Sequence of chain 1.B:
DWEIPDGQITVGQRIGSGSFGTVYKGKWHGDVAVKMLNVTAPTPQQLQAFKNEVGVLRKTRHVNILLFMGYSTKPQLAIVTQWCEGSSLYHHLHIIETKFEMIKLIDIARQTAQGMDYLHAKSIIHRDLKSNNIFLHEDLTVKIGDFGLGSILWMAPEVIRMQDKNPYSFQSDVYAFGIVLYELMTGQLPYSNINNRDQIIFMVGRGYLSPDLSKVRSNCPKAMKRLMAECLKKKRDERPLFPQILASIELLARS

Binding-site contacts:
Ligand atom O15 contacts residue TRP89 of chain 1.B at 3.5 Å.
Ligand atom F38 contacts residue HIS132 of chain 1.B at 3.6 Å.
Ligand atom C17 contacts residue GLY92 of chain 1.B at 3.2 Å.
Ligand atom F1 contacts residue ILE85 of chain 1.B at 3.1 Å.
Ligand atom F38 contacts residue GLY151 of chain 1.B at 3.1 Å.
Ligand atom C24 contacts residue LEU72 of chain 1.B at 3.7 Å (hydrophobic).
Ligand atom C4 contacts residue THR87 of chain 1.B at 3.6 Å.
Ligand atom N11 contacts residue TRP89 of chain 1.B at 3.4 Å.
Ligand atom C35 contacts residue LEU63 of chain 1.B at 3.6 Å (hydrophobic).
Ligand atom N13 contacts residue PHE141 of chain 1.B at 3.5 Å.
Ligand atom N13 contacts residue CYS90 of chain 1.B at 3.2 Å (h-bond).
Ligand atom F39 contacts residue ILE71 of chain 1.B at 3.5 Å.
Ligand atom N11 contacts residue CYS90 of chain 1.B at 3.2 Å (h-bond).
Ligand atom C3 contacts residue THR87 of chain 1.B at 3.5 Å.
Ligand atom C14 contacts residue TRP89 of chain 1.B at 3.4 Å (hydrophobic).
Ligand atom C12 contacts residue TRP89 of chain 1.B at 3.5 Å (hydrophobic).
Ligand atom N29 contacts residue GLU59 of chain 1.B at 2.8 Å (salt-bridge).
Ligand atom C7 contacts residue PHE153 of chain 1.B at 3.5 Å (hydrophobic).
Ligand atom C22 contacts residue PHE153 of chain 1.B at 3.6 Å (hydrophobic).
Ligand atom F38 contacts residue ILE150 of chain 1.B at 3.3 Å.
Ligand atom F39 contacts residue LEU63 of chain 1.B at 3.7 Å.
Ligand atom C8 contacts residue ALA39 of chain 1.B at 3.4 Å (hydrophobic).
Ligand atom F1 contacts residue THR87 of chain 1.B at 3.5 Å.
Ligand atom C3 contacts residue LYS41 of chain 1.B at 3.6 Å.
Ligand atom C24 contacts residue ASP152 of chain 1.B at 3.2 Å.
Ligand atom C21 contacts residue PHE153 of chain 1.B at 3.6 Å (hydrophobic).
Ligand atom C27 contacts residue ASP152 of chain 1.B at 3.7 Å.
Ligand atom F37 contacts residue LEU125 of chain 1.B at 3.5 Å.
Ligand atom N26 contacts residue GLU59 of chain 1.B at 3.0 Å (salt-bridge).
Ligand atom C2 contacts residue THR87 of chain 1.B at 3.5 Å.
Ligand atom C18 contacts residue TRP89 of chain 1.B at 3.4 Å (hydrophobic).
Ligand atom C8 contacts residue THR87 of chain 1.B at 3.6 Å.
Ligand atom N13 contacts residue TRP89 of chain 1.B at 3.3 Å.
Ligand atom O28 contacts residue ASP152 of chain 1.B at 2.8 Å (salt-bridge).
Ligand atom C9 contacts residue GLN88 of chain 1.B at 3.4 Å.
Ligand atom C9 contacts residue ALA39 of chain 1.B at 3.4 Å (hydrophobic).
Ligand atom O6 contacts residue PHE153 of chain 1.B at 3.4 Å.
Ligand atom C27 contacts residue GLU59 of chain 1.B at 3.3 Å.
Ligand atom O28 contacts residue LEU72 of chain 1.B at 3.5 Å.
Ligand atom O28 contacts residue GLY151 of chain 1.B at 3.6 Å.

The small molecule below binds the protein below.
Small molecule (SMILES): N#Cc1c(Oc2ccc(F)c(NC(=O)Nc3cccc(C(F)(F)F)c3)c2)ccc2nc(NC(=O)C3CC3)sc12